Binding-site contacts:
Ligand atom C6 contacts residue ALA146 of chain 8.A at 4.3 Å (hydrophobic).
Ligand atom O1B contacts residue SER147 of chain 8.A at 2.7 Å (h-bond).
Ligand atom C4 contacts residue TYR145 of chain 8.A at 3.6 Å (hydrophobic).
Ligand atom C10 contacts residue TYR145 of chain 8.A at 3.6 Å (hydrophobic).
Ligand atom C4 contacts residue PRO252 of chain 7.A at 3.7 Å (hydrophobic).
Ligand atom O10 contacts residue TYR250 of chain 7.A at 2.8 Å (h-bond).
Ligand atom O1A contacts residue SER147 of chain 8.A at 3.1 Å (h-bond).
Ligand atom C5 contacts residue TYR145 of chain 8.A at 3.3 Å (hydrophobic).
Ligand atom O8 contacts residue ALA146 of chain 8.A at 3.3 Å.
Ligand atom O1B contacts residue ALA146 of chain 8.A at 4.3 Å.
Ligand atom O4 contacts residue ASN251 of chain 7.A at 4.1 Å.
Ligand atom C11 contacts residue TYR145 of chain 8.A at 3.7 Å (hydrophobic).
Ligand atom O1B contacts residue PRO252 of chain 7.A at 3.3 Å.
Ligand atom C7 contacts residue TYR145 of chain 8.A at 3.9 Å (hydrophobic).
Ligand atom N5 contacts residue TYR250 of chain 7.A at 4.4 Å.
Ligand atom C9 contacts residue TYR145 of chain 8.A at 4.4 Å (hydrophobic).
Ligand atom C1 contacts residue SER147 of chain 8.A at 3.6 Å.
Ligand atom C3 contacts residue PRO252 of chain 7.A at 3.8 Å (hydrophobic).
Ligand atom C8 contacts residue ALA146 of chain 8.A at 4.5 Å (hydrophobic).
Ligand atom O4 contacts residue TYR145 of chain 8.A at 4.2 Å.
Ligand atom N5 contacts residue TYR145 of chain 8.A at 2.6 Å (h-bond).
Ligand atom O4 contacts residue PRO252 of chain 7.A at 3.6 Å.
Ligand atom O1A contacts residue ASN148 of chain 8.A at 4.3 Å.
Ligand atom C6 contacts residue TYR145 of chain 8.A at 3.4 Å (hydrophobic).
Ligand atom C10 contacts residue TYR250 of chain 7.A at 3.5 Å (hydrophobic).
Ligand atom O4 contacts residue TYR250 of chain 7.A at 3.4 Å.
Ligand atom C11 contacts residue TYR250 of chain 7.A at 3.7 Å (hydrophobic).
Ligand atom C1 contacts residue ALA146 of chain 8.A at 4.0 Å (hydrophobic).
Ligand atom O1A contacts residue ALA146 of chain 8.A at 3.2 Å.
Ligand atom C11 contacts residue ARG143 of chain 8.A at 4.0 Å.
Ligand atom C1 contacts residue PRO252 of chain 7.A at 4.0 Å (hydrophobic).

Sequence of chain 7.A:
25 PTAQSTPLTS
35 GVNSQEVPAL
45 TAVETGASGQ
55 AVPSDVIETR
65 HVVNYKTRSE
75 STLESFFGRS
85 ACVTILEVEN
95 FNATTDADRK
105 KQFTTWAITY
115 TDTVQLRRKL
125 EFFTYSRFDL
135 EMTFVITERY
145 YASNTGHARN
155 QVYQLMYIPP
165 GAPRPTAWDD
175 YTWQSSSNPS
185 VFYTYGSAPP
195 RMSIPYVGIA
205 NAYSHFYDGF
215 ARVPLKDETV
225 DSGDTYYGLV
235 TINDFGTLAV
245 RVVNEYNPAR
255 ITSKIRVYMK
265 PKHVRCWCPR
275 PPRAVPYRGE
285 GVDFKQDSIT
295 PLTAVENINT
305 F

Sequence of chain 8.A:
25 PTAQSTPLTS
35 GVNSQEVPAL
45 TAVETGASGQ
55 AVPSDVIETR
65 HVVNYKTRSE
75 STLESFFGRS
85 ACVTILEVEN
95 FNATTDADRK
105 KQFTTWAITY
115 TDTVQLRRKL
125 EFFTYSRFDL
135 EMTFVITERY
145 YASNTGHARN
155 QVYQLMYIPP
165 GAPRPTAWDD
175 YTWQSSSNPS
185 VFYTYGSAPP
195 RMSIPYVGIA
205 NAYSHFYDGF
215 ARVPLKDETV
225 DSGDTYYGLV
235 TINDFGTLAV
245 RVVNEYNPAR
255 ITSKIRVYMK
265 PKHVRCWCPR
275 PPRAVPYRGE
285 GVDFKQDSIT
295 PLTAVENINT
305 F

This protein binds this small molecule.
Small molecule (SMILES): CC(=O)N[C@H]1[C@H]([C@H](O)[C@H](O)CO)O[C@@](O)(C(=O)O)C[C@@H]1O